Sequence of chain 2.A:
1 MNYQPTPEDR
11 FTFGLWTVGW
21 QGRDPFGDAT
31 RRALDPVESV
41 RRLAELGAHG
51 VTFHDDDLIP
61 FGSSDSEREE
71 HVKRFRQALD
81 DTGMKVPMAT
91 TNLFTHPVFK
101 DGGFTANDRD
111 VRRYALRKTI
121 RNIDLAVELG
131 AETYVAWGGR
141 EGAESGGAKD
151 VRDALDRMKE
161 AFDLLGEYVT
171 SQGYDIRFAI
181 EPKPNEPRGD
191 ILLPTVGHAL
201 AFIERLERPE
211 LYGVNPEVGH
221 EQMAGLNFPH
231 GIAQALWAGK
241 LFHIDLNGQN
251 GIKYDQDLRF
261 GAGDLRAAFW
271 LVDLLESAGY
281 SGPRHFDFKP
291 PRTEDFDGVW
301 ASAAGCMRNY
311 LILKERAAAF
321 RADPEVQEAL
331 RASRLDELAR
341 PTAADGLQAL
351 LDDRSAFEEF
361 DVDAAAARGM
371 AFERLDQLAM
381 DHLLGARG

Binding-site contacts:
Ligand atom O3 contacts residue GLU217 of chain 2.A at 3.1 Å (salt-bridge).
Ligand atom O3 contacts residue ASP287 of chain 2.A at 2.9 Å (salt-bridge).
Ligand atom C1 contacts residue GLU181 of chain 2.A at 4.3 Å.
Ligand atom C2 contacts residue ASP287 of chain 2.A at 3.8 Å.
Ligand atom O2 contacts residue ASP287 of chain 2.A at 2.9 Å (salt-bridge).
Ligand atom C2 contacts residue ASP245 of chain 2.A at 4.3 Å.
Ligand atom C2 contacts residue MG1 of chain 2.C at 3.1 Å.
Ligand atom O4 contacts residue HIS54 of chain 2.A at 3.3 Å.
Ligand atom C5 contacts residue TRP137 of chain 2.A at 4.1 Å (hydrophobic).
Ligand atom O3 contacts residue ASP245 of chain 2.A at 4.3 Å.
Ligand atom C3 contacts residue GLU181 of chain 2.A at 3.6 Å.
Ligand atom O4 contacts residue ASP287 of chain 2.A at 3.9 Å.
Ligand atom C4 contacts residue ASP287 of chain 2.A at 3.3 Å.
Ligand atom O1 contacts residue HIS54 of chain 2.A at 2.7 Å (h-bond).
Ligand atom O2 contacts residue GLU181 of chain 2.A at 2.6 Å (salt-bridge).
Ligand atom O3 contacts residue GLU181 of chain 2.A at 2.8 Å (salt-bridge).
Ligand atom O4 contacts residue TRP16 of chain 2.A at 3.4 Å.
Ligand atom C5 contacts residue PHE26 of chain 4.A at 4.2 Å (hydrophobic).
Ligand atom O3 contacts residue HIS220 of chain 2.A at 3.6 Å.
Ligand atom C2 contacts residue TRP137 of chain 2.A at 3.9 Å (hydrophobic).
Ligand atom C1 contacts residue HIS54 of chain 2.A at 3.3 Å.
Ligand atom C1 contacts residue MG1 of chain 2.C at 4.3 Å.
Ligand atom O2 contacts residue TRP16 of chain 2.A at 4.3 Å.
Ligand atom C5 contacts residue TRP16 of chain 2.A at 4.3 Å (hydrophobic).
Ligand atom O5 contacts residue PHE26 of chain 4.A at 4.1 Å.
Ligand atom O1 contacts residue PHE94 of chain 2.A at 3.8 Å.
Ligand atom O5 contacts residue TRP16 of chain 2.A at 3.7 Å.
Ligand atom C3 contacts residue ASP287 of chain 2.A at 3.5 Å.
Ligand atom C2 contacts residue GLU181 of chain 2.A at 3.1 Å.
Ligand atom O2 contacts residue GLU217 of chain 2.A at 4.1 Å.
Ligand atom C3 contacts residue MG1 of chain 2.C at 3.1 Å.
Ligand atom C4 contacts residue MG1 of chain 2.C at 3.8 Å.
Ligand atom C3 contacts residue TRP137 of chain 2.A at 3.9 Å (hydrophobic).
Ligand atom O5 contacts residue LYS289 of chain 2.A at 3.8 Å.
Ligand atom O2 contacts residue MG1 of chain 2.C at 2.1 Å.
Ligand atom O1 contacts residue TRP137 of chain 2.A at 3.7 Å.
Ligand atom C1 contacts residue TRP16 of chain 2.A at 4.0 Å (hydrophobic).
Ligand atom O2 contacts residue ASP245 of chain 2.A at 2.9 Å (salt-bridge).
Ligand atom O3 contacts residue MG1 of chain 2.C at 2.2 Å.
Ligand atom C4 contacts residue TRP16 of chain 2.A at 3.8 Å (hydrophobic).

Sequence of chain 4.A:
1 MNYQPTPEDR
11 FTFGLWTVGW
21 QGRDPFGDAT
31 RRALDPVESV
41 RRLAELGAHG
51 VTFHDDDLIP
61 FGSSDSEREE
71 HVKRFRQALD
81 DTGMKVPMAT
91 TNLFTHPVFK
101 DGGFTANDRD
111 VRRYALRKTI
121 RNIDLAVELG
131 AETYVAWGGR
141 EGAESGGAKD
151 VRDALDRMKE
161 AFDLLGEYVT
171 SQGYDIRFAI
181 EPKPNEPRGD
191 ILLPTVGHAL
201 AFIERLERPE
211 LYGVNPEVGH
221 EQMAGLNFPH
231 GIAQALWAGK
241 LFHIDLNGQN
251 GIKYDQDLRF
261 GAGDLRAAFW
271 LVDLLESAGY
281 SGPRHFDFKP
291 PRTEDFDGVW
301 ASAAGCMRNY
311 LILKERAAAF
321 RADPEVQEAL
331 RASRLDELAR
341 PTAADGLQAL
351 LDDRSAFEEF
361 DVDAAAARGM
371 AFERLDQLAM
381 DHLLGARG

The protein below binds the small molecule below.
Small molecule (SMILES): OC[C@@H]1O[C@H](O)[C@@H](O)[C@H]1O